Sequence of chain 1.E:
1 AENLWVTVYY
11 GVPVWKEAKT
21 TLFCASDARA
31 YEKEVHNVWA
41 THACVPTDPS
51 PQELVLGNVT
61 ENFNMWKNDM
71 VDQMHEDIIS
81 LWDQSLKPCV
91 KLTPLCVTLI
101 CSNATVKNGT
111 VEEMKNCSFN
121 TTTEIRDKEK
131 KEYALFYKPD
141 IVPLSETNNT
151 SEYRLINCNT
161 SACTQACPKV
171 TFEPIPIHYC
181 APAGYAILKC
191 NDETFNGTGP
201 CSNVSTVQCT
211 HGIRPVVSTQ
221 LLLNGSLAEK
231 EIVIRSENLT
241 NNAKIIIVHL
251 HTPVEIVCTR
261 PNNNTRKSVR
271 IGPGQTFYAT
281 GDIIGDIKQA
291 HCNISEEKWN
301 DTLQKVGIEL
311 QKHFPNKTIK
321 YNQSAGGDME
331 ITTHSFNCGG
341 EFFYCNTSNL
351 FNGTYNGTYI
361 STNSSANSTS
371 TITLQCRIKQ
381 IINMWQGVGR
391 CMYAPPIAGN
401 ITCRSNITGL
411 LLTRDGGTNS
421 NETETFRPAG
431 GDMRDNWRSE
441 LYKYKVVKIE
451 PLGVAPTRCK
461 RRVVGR

Binding-site contacts:
Ligand atom C7 contacts residue ASN103 of chain 1.E at 3.6 Å.
Ligand atom C2 contacts residue ASN103 of chain 1.E at 2.5 Å.
Ligand atom C4 contacts residue ASN103 of chain 1.E at 4.2 Å.
Ligand atom O6 contacts residue LYS138 of chain 1.E at 4.1 Å.
Ligand atom O7 contacts residue ASN103 of chain 1.E at 3.7 Å.
Ligand atom O5 contacts residue ASN103 of chain 1.E at 2.3 Å (h-bond).
Ligand atom C5 contacts residue ASN103 of chain 1.E at 3.7 Å.
Ligand atom C1 contacts residue ASN103 of chain 1.E at 1.4 Å.
Ligand atom N2 contacts residue ASN103 of chain 1.E at 3.0 Å (h-bond).
Ligand atom O6 contacts residue ASN103 of chain 1.E at 4.5 Å.
Ligand atom C3 contacts residue ASN103 of chain 1.E at 3.8 Å.

This small molecule binds to this protein.
Small molecule (SMILES): CC(=O)N[C@H]1[C@H](O[C@H]2[C@H](O)[C@@H](NC(C)=O)CO[C@@H]2CO)O[C@H](CO)[C@@H](O)[C@@H]1O